Binding-site contacts:
Ligand atom C1 contacts residue NAG1 of chain 5.T at 1.7 Å.
Ligand atom O2 contacts residue NAG1 of chain 5.T at 3.4 Å (h-bond).
Ligand atom C3 contacts residue BMA1 of chain 5.V at 2.5 Å.
Ligand atom O6 contacts residue NAG1 of chain 5.T at 4.5 Å.
Ligand atom O2 contacts residue HIS2 of chain 5.D at 3.4 Å (h-bond).
Ligand atom C2 contacts residue BMA1 of chain 5.V at 3.2 Å.
Ligand atom C2 contacts residue HIS2 of chain 5.D at 4.5 Å.
Ligand atom C2 contacts residue NAG1 of chain 5.T at 2.9 Å.
Ligand atom O2 contacts residue BMA1 of chain 5.V at 3.0 Å (h-bond).
Ligand atom O3 contacts residue BMA1 of chain 5.V at 1.1 Å.
Ligand atom C5 contacts residue NAG1 of chain 5.T at 3.8 Å.
Ligand atom O5 contacts residue NAG1 of chain 5.T at 2.5 Å (h-bond).
Ligand atom C3 contacts residue NAG1 of chain 5.T at 4.1 Å.
Ligand atom O4 contacts residue BMA1 of chain 5.V at 4.0 Å.
Ligand atom C4 contacts residue BMA1 of chain 5.V at 3.6 Å.

Sequence of chain 5.D:
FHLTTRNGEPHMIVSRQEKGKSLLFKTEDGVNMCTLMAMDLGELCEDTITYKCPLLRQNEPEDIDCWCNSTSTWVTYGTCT

A small-molecule ligand and the protein it binds are described below.
Small molecule (SMILES): OC[C@H]1O[C@@H](O)[C@@H](O)[C@@H](O)[C@@H]1O